Sequence of chain 6.C:
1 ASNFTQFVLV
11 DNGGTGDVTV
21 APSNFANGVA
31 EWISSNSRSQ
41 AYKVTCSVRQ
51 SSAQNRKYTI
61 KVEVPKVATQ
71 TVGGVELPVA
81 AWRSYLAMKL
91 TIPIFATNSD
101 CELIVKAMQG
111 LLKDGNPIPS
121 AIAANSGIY

A small-molecule ligand and the protein it binds are described below.
Small molecule (SMILES): Nc1ccn([C@@H]2O[C@H](CO[P](=O)(O)O[C@H]3[C@@H](O)[C@H](n4cnc5c(N)ncnc54)O[C@@H]3CO[P](=O)(O)O[C@H]3[C@@H](O)[C@H](n4cnc5c(=O)nc(N)[nH]c54)O[C@@H]3CO[P](=O)(O)O[C@H]3[C@@H](O)[C@H](n4cnc5c(N)ncnc54)O[C@@H]3CO[P](=O)(O)O[C@H]3[C@@H](O)[C@H](n4cnc5c(N)ncnc54)O[C@@H]3CO[P](=O)(O)O[C@H]3[C@@H](O)[C@H](n4ccc(=O)[nH]c4=O)O[C@@H]3CO[P](=O)(O)O[C@H]3[C@@H](O)[C@H](n4ccc(N)nc4=O)O[C@@H]3CO[P](=O)(O)O[C@H]3[C@@H](O)[C@H](n4ccc(=O)[nH]c4=O)O[C@@H]3CO[P](=O)(O)O[C@H]3[C@@H](O)[C@H](n4cnc5c(=O)nc(N)[nH]c54)O[C@@H]3CO)[C@@H](O)[C@H]2O)c(=O)n1

Binding-site contacts:
Ligand atom C5' contacts residue LYS57 of chain 6.C at 3.8 Å.
Ligand atom OP1 contacts residue LYS89 of chain 6.C at 3.5 Å (salt-bridge).
Ligand atom C2 contacts residue SER47 of chain 1.C at 3.2 Å.
Ligand atom O5' contacts residue LYS57 of chain 6.C at 2.8 Å (salt-bridge).
Ligand atom OP1 contacts residue LYS57 of chain 6.C at 2.9 Å.
Ligand atom O3' contacts residue SER51 of chain 6.C at 3.3 Å (h-bond).
Ligand atom OP2 contacts residue LYS43 of chain 1.C at 2.7 Å (salt-bridge).
Ligand atom N1 contacts residue SER47 of chain 1.C at 2.7 Å (h-bond).
Ligand atom C5' contacts residue ARG49 of chain 6.C at 2.6 Å.
Ligand atom N6 contacts residue THR59 of chain 1.C at 2.7 Å (h-bond).
Ligand atom OP2 contacts residue THR91 of chain 6.C at 3.7 Å.
Ligand atom C5 contacts residue THR45 of chain 1.C at 3.4 Å.
Ligand atom N7 contacts residue THR45 of chain 1.C at 2.7 Å (h-bond).
Ligand atom O3' contacts residue ARG49 of chain 6.C at 3.6 Å (salt-bridge).
Ligand atom N9 contacts residue LYS61 of chain 1.C at 3.8 Å.
Ligand atom P contacts residue LYS57 of chain 6.C at 3.1 Å.
Ligand atom P contacts residue ARG49 of chain 6.C at 3.7 Å.
Ligand atom C4' contacts residue ARG49 of chain 6.C at 3.6 Å.
Ligand atom C8 contacts residue LYS61 of chain 1.C at 3.6 Å.
Ligand atom OP2 contacts residue LYS57 of chain 6.C at 3.0 Å (salt-bridge).
Ligand atom OP2 contacts residue LYS89 of chain 6.C at 3.5 Å (salt-bridge).
Ligand atom OP2 contacts residue SER51 of chain 6.C at 3.3 Å (h-bond).
Ligand atom OP1 contacts residue SER52 of chain 6.C at 3.1 Å.
Ligand atom OP1 contacts residue ASN55 of chain 6.C at 3.2 Å.
Ligand atom C6 contacts residue THR59 of chain 1.C at 3.5 Å.
Ligand atom N1 contacts residue THR59 of chain 1.C at 3.4 Å.
Ligand atom OP2 contacts residue LYS57 of chain 6.C at 3.5 Å (salt-bridge).
Ligand atom O5' contacts residue LYS89 of chain 6.C at 3.2 Å (salt-bridge).
Ligand atom OP1 contacts residue ASN55 of chain 6.C at 3.0 Å (h-bond).
Ligand atom O4' contacts residue LYS61 of chain 1.C at 3.7 Å.
Ligand atom N7 contacts residue LYS61 of chain 1.C at 3.4 Å.
Ligand atom O5' contacts residue ARG49 of chain 6.C at 3.6 Å (salt-bridge).
Ligand atom N6 contacts residue CYS46 of chain 1.C at 3.6 Å (h-bond).
Ligand atom P contacts residue SER51 of chain 6.C at 3.2 Å.
Ligand atom OP1 contacts residue ARG49 of chain 6.C at 2.6 Å (salt-bridge).
Ligand atom N6 contacts residue THR45 of chain 1.C at 2.8 Å (h-bond).
Ligand atom C6 contacts residue THR45 of chain 1.C at 3.4 Å.
Ligand atom OP1 contacts residue SER51 of chain 6.C at 2.7 Å (h-bond).
Ligand atom OP2 contacts residue TYR85 of chain 1.C at 2.6 Å (h-bond).
Ligand atom N7 contacts residue TYR85 of chain 1.C at 3.8 Å.

Sequence of chain 1.C:
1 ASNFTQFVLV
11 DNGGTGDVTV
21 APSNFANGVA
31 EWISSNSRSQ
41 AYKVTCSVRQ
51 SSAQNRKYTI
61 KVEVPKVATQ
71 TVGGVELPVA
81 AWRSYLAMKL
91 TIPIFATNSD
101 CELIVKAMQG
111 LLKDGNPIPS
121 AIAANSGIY